A small-molecule ligand and the protein it binds are described below.
Small molecule (SMILES): CC(C)C[C@H](N)C(=O)O

Sequence of chain 1.A:
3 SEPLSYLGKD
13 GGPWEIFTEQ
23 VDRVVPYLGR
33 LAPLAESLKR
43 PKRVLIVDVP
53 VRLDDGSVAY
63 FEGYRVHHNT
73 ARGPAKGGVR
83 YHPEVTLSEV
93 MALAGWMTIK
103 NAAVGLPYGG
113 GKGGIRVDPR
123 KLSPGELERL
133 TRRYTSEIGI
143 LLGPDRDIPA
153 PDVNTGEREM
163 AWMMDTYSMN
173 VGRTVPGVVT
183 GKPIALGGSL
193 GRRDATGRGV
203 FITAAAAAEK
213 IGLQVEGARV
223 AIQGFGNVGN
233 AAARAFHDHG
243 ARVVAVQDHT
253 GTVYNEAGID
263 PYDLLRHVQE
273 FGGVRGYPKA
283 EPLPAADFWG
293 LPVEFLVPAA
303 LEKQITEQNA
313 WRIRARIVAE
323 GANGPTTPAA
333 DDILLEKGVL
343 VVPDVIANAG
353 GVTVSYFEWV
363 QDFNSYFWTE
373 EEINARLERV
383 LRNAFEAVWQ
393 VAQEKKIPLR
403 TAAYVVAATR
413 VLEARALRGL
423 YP

Binding-site contacts:
Ligand atom CG contacts residue GLY421 of chain 1.B at 4.5 Å.
Ligand atom N contacts residue LEU422 of chain 1.B at 4.1 Å.
Ligand atom CD1 contacts residue ALA73 of chain 1.B at 3.9 Å (hydrophobic).
Ligand atom CB contacts residue ARG417 of chain 1.B at 4.4 Å.
Ligand atom CG contacts residue ARG420 of chain 1.B at 4.4 Å.
Ligand atom N contacts residue MET170 of chain 1.D at 3.9 Å.
Ligand atom CA contacts residue MET170 of chain 1.D at 3.8 Å (hydrophobic).
Ligand atom OXT contacts residue PRO424 of chain 1.B at 4.5 Å.
Ligand atom C contacts residue ARG135 of chain 1.A at 3.5 Å.
Ligand atom C contacts residue TYR423 of chain 1.B at 3.3 Å (hydrophobic).
Ligand atom OXT contacts residue ARG135 of chain 1.A at 2.6 Å (salt-bridge).
Ligand atom OXT contacts residue TYR423 of chain 1.B at 2.8 Å (h-bond).
Ligand atom C contacts residue GLY421 of chain 1.B at 4.0 Å.
Ligand atom CD1 contacts residue ARG420 of chain 1.B at 3.7 Å.
Ligand atom CB contacts residue GLY421 of chain 1.B at 3.2 Å.
Ligand atom CG contacts residue ARG417 of chain 1.B at 4.2 Å.
Ligand atom N contacts residue ASP166 of chain 1.D at 2.7 Å (salt-bridge).
Ligand atom CA contacts residue ASP166 of chain 1.D at 3.4 Å.
Ligand atom O contacts residue MET170 of chain 1.D at 4.3 Å.
Ligand atom CD1 contacts residue THR72 of chain 1.B at 3.8 Å.
Ligand atom O contacts residue ARG135 of chain 1.A at 3.0 Å (salt-bridge).
Ligand atom CD2 contacts residue ALA73 of chain 1.B at 3.5 Å (hydrophobic).
Ligand atom N contacts residue GLY421 of chain 1.B at 2.9 Å (h-bond).
Ligand atom CB contacts residue ARG420 of chain 1.B at 4.2 Å.
Ligand atom OXT contacts residue LEU422 of chain 1.B at 3.7 Å.
Ligand atom OXT contacts residue GLY421 of chain 1.B at 3.9 Å.
Ligand atom CA contacts residue GLY421 of chain 1.B at 3.5 Å.
Ligand atom O contacts residue TYR423 of chain 1.B at 4.3 Å.
Ligand atom C contacts residue MET170 of chain 1.D at 4.1 Å (hydrophobic).
Ligand atom CD2 contacts residue ARG417 of chain 1.B at 3.4 Å.
Ligand atom CD2 contacts residue ARG420 of chain 1.B at 4.5 Å.
Ligand atom CA contacts residue TYR423 of chain 1.B at 3.5 Å (hydrophobic).
Ligand atom CB contacts residue ASP166 of chain 1.D at 3.4 Å.
Ligand atom N contacts residue TYR423 of chain 1.B at 2.9 Å (h-bond).

Sequence of chain 1.B:
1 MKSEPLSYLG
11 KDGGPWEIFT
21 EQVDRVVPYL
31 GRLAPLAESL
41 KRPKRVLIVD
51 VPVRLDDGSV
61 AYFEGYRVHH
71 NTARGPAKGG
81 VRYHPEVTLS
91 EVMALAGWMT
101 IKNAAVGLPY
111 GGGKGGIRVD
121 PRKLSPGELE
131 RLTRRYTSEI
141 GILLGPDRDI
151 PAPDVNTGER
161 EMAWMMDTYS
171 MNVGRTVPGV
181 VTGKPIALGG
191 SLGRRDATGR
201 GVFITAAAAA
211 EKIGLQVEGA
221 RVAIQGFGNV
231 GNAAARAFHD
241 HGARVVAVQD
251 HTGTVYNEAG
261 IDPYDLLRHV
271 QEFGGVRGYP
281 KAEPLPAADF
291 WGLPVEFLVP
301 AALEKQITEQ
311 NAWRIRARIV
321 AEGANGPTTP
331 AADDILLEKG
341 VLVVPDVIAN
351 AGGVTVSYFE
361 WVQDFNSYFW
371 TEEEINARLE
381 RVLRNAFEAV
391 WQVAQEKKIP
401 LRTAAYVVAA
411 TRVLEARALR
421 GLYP

Sequence of chain 1.D:
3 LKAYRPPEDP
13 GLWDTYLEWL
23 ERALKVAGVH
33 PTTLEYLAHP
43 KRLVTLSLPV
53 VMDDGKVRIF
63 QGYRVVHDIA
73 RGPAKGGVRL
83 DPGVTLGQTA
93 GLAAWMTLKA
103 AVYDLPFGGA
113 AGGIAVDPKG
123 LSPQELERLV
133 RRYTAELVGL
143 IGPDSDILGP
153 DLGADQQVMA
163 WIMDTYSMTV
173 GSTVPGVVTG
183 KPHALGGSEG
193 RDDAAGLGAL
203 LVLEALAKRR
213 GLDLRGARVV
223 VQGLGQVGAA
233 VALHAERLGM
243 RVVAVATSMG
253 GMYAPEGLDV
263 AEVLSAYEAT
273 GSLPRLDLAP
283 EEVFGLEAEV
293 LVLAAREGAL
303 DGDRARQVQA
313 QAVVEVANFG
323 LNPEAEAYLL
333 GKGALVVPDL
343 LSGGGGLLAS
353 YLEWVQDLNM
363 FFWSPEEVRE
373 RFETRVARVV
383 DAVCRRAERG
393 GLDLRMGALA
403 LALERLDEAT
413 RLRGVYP